A protein and the small-molecule ligand that binds it are described below.
Small molecule (SMILES): Nc1nc(=O)c(N)c(NC[C@H](O)[C@H](O)[C@H](O)COP(=O)(O)O)[nH]1

Binding-site contacts:
Ligand atom N5 contacts residue ASN25 of chain 1.A at 3.7 Å.
Ligand atom N5 contacts residue HIS61 of chain 1.A at 3.1 Å.
Ligand atom O4' contacts residue ARG105 of chain 1.A at 3.6 Å.
Ligand atom O2' contacts residue GLU136 of chain 1.A at 2.7 Å (salt-bridge).
Ligand atom N2 contacts residue GLU63 of chain 1.A at 3.1 Å (salt-bridge).
Ligand atom O2P contacts residue SER107 of chain 1.A at 2.4 Å (h-bond).
Ligand atom O5' contacts residue LEU106 of chain 1.A at 3.4 Å (h-bond).
Ligand atom C4 contacts residue HIS61 of chain 1.A at 3.5 Å.
Ligand atom C4 contacts residue VAL28 of chain 1.A at 3.7 Å (hydrophobic).
Ligand atom C5 contacts residue HIS61 of chain 1.A at 3.5 Å.
Ligand atom O4 contacts residue THR53 of chain 1.A at 2.6 Å (h-bond).
Ligand atom N2 contacts residue MET99 of chain 1.A at 3.6 Å.
Ligand atom C5 contacts residue PHE26 of chain 1.A at 3.6 Å (hydrophobic).
Ligand atom O3' contacts residue ASN25 of chain 1.A at 3.3 Å.
Ligand atom O4' contacts residue LEU106 of chain 1.A at 3.0 Å (h-bond).
Ligand atom O2P contacts residue ARG105 of chain 1.A at 2.6 Å (salt-bridge).
Ligand atom N1' contacts residue PHE26 of chain 1.A at 3.4 Å.
Ligand atom N1' contacts residue HIS61 of chain 1.A at 3.6 Å.
Ligand atom N2 contacts residue GLU100 of chain 1.A at 3.4 Å (salt-bridge).
Ligand atom O4 contacts residue VAL28 of chain 1.A at 3.7 Å.
Ligand atom N3 contacts residue GLU63 of chain 1.A at 3.1 Å (salt-bridge).
Ligand atom C2 contacts residue GLU63 of chain 1.A at 3.7 Å.
Ligand atom N3 contacts residue VAL28 of chain 1.A at 3.4 Å.
Ligand atom O2P contacts residue ASN59 of chain 1.A at 3.4 Å (h-bond).
Ligand atom O3' contacts residue HIS61 of chain 1.A at 3.7 Å.
Ligand atom C1' contacts residue HIS61 of chain 1.A at 3.7 Å.
Ligand atom O1P contacts residue HIS61 of chain 1.A at 2.8 Å (h-bond).
Ligand atom C2' contacts residue GLU136 of chain 1.A at 3.4 Å.
Ligand atom C1' contacts residue GLU136 of chain 1.A at 3.6 Å.
Ligand atom O4 contacts residue ALA62 of chain 1.A at 2.9 Å (h-bond).
Ligand atom N5 contacts residue PHE26 of chain 1.A at 3.2 Å (h-bond).
Ligand atom O3P contacts residue ASN59 of chain 1.A at 2.9 Å (h-bond).
Ligand atom O4 contacts residue HIS61 of chain 1.A at 3.2 Å.
Ligand atom C5' contacts residue THR24 of chain 1.A at 3.3 Å.
Ligand atom C4 contacts residue THR53 of chain 1.A at 3.6 Å.
Ligand atom PAN contacts residue ASN59 of chain 1.A at 3.6 Å.
Ligand atom PAN contacts residue SER107 of chain 1.A at 3.6 Å.
Ligand atom C2 contacts residue VAL28 of chain 1.A at 3.6 Å (hydrophobic).
Ligand atom O3' contacts residue THR24 of chain 1.A at 3.6 Å (h-bond).
Ligand atom C6 contacts residue HIS61 of chain 1.A at 3.5 Å.

Sequence of chain 1.A:
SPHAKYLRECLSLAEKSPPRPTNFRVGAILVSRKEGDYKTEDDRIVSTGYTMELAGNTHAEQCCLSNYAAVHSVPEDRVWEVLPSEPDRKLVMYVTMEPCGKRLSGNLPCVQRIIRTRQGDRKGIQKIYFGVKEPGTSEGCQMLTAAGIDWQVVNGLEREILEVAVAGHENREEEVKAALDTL